Sequence of chain 3.E:
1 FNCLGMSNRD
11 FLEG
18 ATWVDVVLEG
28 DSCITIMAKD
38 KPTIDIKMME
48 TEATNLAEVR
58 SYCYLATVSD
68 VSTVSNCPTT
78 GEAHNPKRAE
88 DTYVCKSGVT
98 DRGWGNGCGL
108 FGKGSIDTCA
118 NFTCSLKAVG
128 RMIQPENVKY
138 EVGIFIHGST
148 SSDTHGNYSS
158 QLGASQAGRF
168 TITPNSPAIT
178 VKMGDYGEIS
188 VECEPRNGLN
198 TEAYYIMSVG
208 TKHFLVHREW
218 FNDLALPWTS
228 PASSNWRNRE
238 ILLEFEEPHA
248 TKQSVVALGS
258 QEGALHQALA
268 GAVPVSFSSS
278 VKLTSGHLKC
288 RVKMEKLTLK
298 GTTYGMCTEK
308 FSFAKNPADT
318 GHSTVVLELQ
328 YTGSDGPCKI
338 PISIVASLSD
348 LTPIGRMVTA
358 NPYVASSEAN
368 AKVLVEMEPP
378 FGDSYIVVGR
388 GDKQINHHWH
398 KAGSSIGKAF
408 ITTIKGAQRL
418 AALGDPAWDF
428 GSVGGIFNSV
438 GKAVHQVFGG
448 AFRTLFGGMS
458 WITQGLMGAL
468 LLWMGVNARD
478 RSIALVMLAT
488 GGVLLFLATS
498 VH

Binding-site contacts:
Ligand atom O7 contacts residue ASN154 of chain 3.E at 4.0 Å.
Ligand atom C2 contacts residue ASN154 of chain 3.E at 2.5 Å.
Ligand atom C1 contacts residue SER157 of chain 3.E at 4.2 Å.
Ligand atom N2 contacts residue ASN154 of chain 3.E at 2.9 Å (h-bond).
Ligand atom C1 contacts residue SER156 of chain 3.E at 4.5 Å.
Ligand atom O5 contacts residue SER157 of chain 3.E at 3.9 Å.
Ligand atom C1 contacts residue ASN154 of chain 3.E at 1.4 Å.
Ligand atom C4 contacts residue ASN154 of chain 3.E at 4.2 Å.
Ligand atom O5 contacts residue ASN154 of chain 3.E at 2.4 Å (h-bond).
Ligand atom C7 contacts residue ASN154 of chain 3.E at 3.6 Å.
Ligand atom C5 contacts residue ASN154 of chain 3.E at 3.6 Å.
Ligand atom C8 contacts residue ASN154 of chain 3.E at 4.0 Å.
Ligand atom C3 contacts residue ASN154 of chain 3.E at 3.8 Å.

This protein binds this small molecule.
Small molecule (SMILES): CC(=O)N[C@@H]1[C@@H](O)[C@H](O)[C@@H](CO)O[C@H]1O